Sequence of chain 2.A:
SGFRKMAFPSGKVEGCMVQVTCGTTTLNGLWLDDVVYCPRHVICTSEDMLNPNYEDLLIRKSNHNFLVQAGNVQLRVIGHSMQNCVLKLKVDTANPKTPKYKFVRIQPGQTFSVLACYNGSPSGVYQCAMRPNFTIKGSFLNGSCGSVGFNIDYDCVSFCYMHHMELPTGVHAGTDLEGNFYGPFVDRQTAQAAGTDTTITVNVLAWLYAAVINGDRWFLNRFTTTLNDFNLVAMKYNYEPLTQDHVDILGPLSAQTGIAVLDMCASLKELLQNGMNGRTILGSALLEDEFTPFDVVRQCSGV

Binding-site contacts:
Ligand atom F42 contacts residue GLU166 of chain 2.A at 3.2 Å.
Ligand atom C40 contacts residue PRO168 of chain 2.A at 3.2 Å (hydrophobic).
Ligand atom C19 contacts residue HIS41 of chain 2.A at 3.7 Å.
Ligand atom N10 contacts residue HIS164 of chain 2.A at 3.0 Å (h-bond).
Ligand atom O20 contacts residue CYS145 of chain 2.A at 2.3 Å (h-bond).
Ligand atom C30 contacts residue MET165 of chain 2.A at 3.6 Å (hydrophobic).
Ligand atom O34 contacts residue THR190 of chain 2.A at 3.5 Å (h-bond).
Ligand atom C21 contacts residue GLY143 of chain 2.A at 3.6 Å.
Ligand atom O26 contacts residue GLY143 of chain 2.A at 2.7 Å (h-bond).
Ligand atom O20 contacts residue HIS41 of chain 2.A at 2.4 Å (h-bond).
Ligand atom O44 contacts residue GLN189 of chain 2.A at 3.3 Å.
Ligand atom C35 contacts residue THR190 of chain 2.A at 3.3 Å.
Ligand atom C41 contacts residue PRO168 of chain 2.A at 3.3 Å (hydrophobic).
Ligand atom C38 contacts residue PRO168 of chain 2.A at 3.7 Å (hydrophobic).
Ligand atom C21 contacts residue CYS145 of chain 2.A at 2.7 Å (hydrophobic).
Ligand atom O26 contacts residue CYS145 of chain 2.A at 3.1 Å (h-bond).
Ligand atom C23 contacts residue GLY143 of chain 2.A at 3.4 Å.
Ligand atom C33 contacts residue GLN189 of chain 2.A at 3.5 Å.
Ligand atom C15 contacts residue ASN142 of chain 2.A at 3.4 Å.
Ligand atom C23 contacts residue THR26 of chain 2.A at 3.5 Å.
Ligand atom O01 contacts residue GLU166 of chain 2.A at 2.7 Å (salt-bridge).
Ligand atom C12 contacts residue CYS145 of chain 2.A at 3.2 Å (hydrophobic).
Ligand atom N16 contacts residue GLU166 of chain 2.A at 3.5 Å (salt-bridge).
Ligand atom F42 contacts residue PRO168 of chain 2.A at 2.8 Å.
Ligand atom O18 contacts residue PHE140 of chain 2.A at 3.5 Å.
Ligand atom F42 contacts residue LEU167 of chain 2.A at 2.8 Å.
Ligand atom C03 contacts residue GLU166 of chain 2.A at 3.5 Å.
Ligand atom O18 contacts residue HIS163 of chain 2.A at 2.9 Å (h-bond).
Ligand atom C02 contacts residue GLU166 of chain 2.A at 3.7 Å.
Ligand atom C17 contacts residue PHE140 of chain 2.A at 3.7 Å (hydrophobic).
Ligand atom C24 contacts residue GLY143 of chain 2.A at 3.1 Å.
Ligand atom N10 contacts residue CYS145 of chain 2.A at 3.1 Å (h-bond).
Ligand atom C25 contacts residue THR26 of chain 2.A at 3.7 Å.
Ligand atom O01 contacts residue MET165 of chain 2.A at 3.0 Å.
Ligand atom C11 contacts residue CYS145 of chain 2.A at 2.7 Å (hydrophobic).
Ligand atom O26 contacts residue SER144 of chain 2.A at 3.0 Å (h-bond).
Ligand atom C08 contacts residue HIS164 of chain 2.A at 3.6 Å.
Ligand atom C14 contacts residue ASN142 of chain 2.A at 3.1 Å.
Ligand atom C19 contacts residue CYS145 of chain 2.A at 1.7 Å (hydrophobic).
Ligand atom N16 contacts residue PHE140 of chain 2.A at 3.1 Å (h-bond).

A protein and the small-molecule ligand that binds it are described below.
Small molecule (SMILES): CC(C)C[C@@H](C(=O)N[C@@H](C[C@@H]1CCNC1=O)[C@@H](O)C(=O)NC1CC1)N1C[C@@H](NC(=O)OCc2cc(F)cc(F)c2)CCC1=O

Sequence of chain 1.A:
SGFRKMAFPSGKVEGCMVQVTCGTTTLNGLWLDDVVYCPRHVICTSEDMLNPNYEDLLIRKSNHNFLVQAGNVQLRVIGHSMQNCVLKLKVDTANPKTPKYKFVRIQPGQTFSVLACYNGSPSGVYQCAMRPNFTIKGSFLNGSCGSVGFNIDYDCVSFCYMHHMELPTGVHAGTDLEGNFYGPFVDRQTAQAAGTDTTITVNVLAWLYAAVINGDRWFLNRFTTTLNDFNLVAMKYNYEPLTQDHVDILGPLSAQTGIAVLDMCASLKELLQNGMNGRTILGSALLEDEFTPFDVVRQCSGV